The protein below binds the small molecule below.
Small molecule (SMILES): CC(=O)N[C@@H]1[C@@H](O)[C@H](O)[C@@H](CO)O[C@H]1O

Sequence of chain 51.C:
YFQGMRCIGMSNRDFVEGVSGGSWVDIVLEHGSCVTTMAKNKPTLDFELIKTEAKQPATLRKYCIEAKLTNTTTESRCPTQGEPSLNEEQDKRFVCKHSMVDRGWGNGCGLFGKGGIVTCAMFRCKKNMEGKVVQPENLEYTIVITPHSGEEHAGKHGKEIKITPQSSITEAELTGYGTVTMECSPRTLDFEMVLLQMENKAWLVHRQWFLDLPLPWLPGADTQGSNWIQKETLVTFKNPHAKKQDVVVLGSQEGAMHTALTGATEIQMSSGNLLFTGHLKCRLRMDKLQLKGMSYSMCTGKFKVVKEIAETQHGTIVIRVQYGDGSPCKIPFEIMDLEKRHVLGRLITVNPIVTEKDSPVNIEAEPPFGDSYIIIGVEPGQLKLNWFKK

Binding-site contacts:
Ligand atom N2 contacts residue ASN75 of chain 51.C at 3.0 Å (h-bond).
Ligand atom C6 contacts residue ASN75 of chain 51.C at 3.8 Å.
Ligand atom O5 contacts residue ASN75 of chain 51.C at 2.1 Å (h-bond).
Ligand atom C8 contacts residue ASN75 of chain 51.C at 3.0 Å.
Ligand atom C8 contacts residue PHE98 of chain 51.C at 3.6 Å (hydrophobic).
Ligand atom C8 contacts residue MET126 of chain 51.C at 3.7 Å (hydrophobic).
Ligand atom O5 contacts residue THR48 of chain 51.D at 4.0 Å.
Ligand atom C1 contacts residue ASN75 of chain 51.C at 1.3 Å.
Ligand atom C2 contacts residue ASN75 of chain 51.C at 2.6 Å.
Ligand atom C7 contacts residue ASN75 of chain 51.C at 2.8 Å.
Ligand atom C6 contacts residue THR48 of chain 51.D at 4.4 Å.
Ligand atom O6 contacts residue CYS45 of chain 51.D at 3.4 Å (h-bond).
Ligand atom C2 contacts residue NAG1 of chain 51.T at 4.1 Å.
Ligand atom C4 contacts residue ASN75 of chain 51.C at 4.0 Å.
Ligand atom C5 contacts residue NAG1 of chain 51.T at 3.7 Å.
Ligand atom C6 contacts residue CYS45 of chain 51.D at 4.4 Å (hydrophobic).
Ligand atom O3 contacts residue NAG1 of chain 51.T at 2.4 Å (h-bond).
Ligand atom O6 contacts residue GLU46 of chain 51.D at 3.8 Å.
Ligand atom O6 contacts residue ASN75 of chain 51.C at 3.8 Å.
Ligand atom O6 contacts residue NAG1 of chain 51.T at 4.1 Å.
Ligand atom O7 contacts residue ASN75 of chain 51.C at 3.2 Å (h-bond).
Ligand atom O7 contacts residue MET126 of chain 51.C at 3.1 Å.
Ligand atom C4 contacts residue NAG1 of chain 51.T at 2.9 Å.
Ligand atom C5 contacts residue ASN75 of chain 51.C at 3.2 Å.
Ligand atom O4 contacts residue NAG1 of chain 51.T at 1.6 Å.
Ligand atom C7 contacts residue MET126 of chain 51.C at 3.8 Å (hydrophobic).
Ligand atom O6 contacts residue THR48 of chain 51.D at 4.0 Å.
Ligand atom C3 contacts residue NAG1 of chain 51.T at 3.3 Å.
Ligand atom C3 contacts residue ASN75 of chain 51.C at 3.5 Å.
Ligand atom C6 contacts residue NAG1 of chain 51.T at 3.4 Å.

Sequence of chain 51.D:
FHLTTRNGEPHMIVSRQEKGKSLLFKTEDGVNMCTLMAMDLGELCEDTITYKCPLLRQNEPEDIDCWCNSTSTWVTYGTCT